Sequence of chain 35.C:
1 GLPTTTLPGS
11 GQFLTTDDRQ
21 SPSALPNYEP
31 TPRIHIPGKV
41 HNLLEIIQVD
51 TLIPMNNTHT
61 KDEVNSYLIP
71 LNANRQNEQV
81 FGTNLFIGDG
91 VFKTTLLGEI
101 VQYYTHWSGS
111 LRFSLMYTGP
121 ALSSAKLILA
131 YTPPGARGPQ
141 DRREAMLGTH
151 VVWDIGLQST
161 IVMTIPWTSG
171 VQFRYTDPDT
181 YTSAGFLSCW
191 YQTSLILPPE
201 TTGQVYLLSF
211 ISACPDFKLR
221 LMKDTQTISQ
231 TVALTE

Binding-site contacts:
Ligand atom O1B contacts residue TYR128 of chain 35.A at 3.4 Å (h-bond).
Ligand atom N2 contacts residue MET221 of chain 35.A at 3.4 Å (h-bond).
Ligand atom C2A contacts residue PHE186 of chain 35.A at 3.3 Å (hydrophobic).
Ligand atom C1C contacts residue TYR128 of chain 35.A at 3.9 Å (hydrophobic).
Ligand atom C4C contacts residue VAL188 of chain 35.A at 3.7 Å (hydrophobic).
Ligand atom C5B contacts residue MET224 of chain 35.A at 3.8 Å (hydrophobic).
Ligand atom C2A contacts residue TYR152 of chain 35.A at 3.6 Å (hydrophobic).
Ligand atom C5A contacts residue PHE186 of chain 35.A at 3.5 Å (hydrophobic).
Ligand atom O1A contacts residue PHE186 of chain 35.A at 3.0 Å.
Ligand atom C4 contacts residue LEU106 of chain 35.A at 3.5 Å (hydrophobic).
Ligand atom C1C contacts residue LEU106 of chain 35.A at 4.0 Å (hydrophobic).
Ligand atom C1B contacts residue ILE104 of chain 35.A at 4.0 Å (hydrophobic).
Ligand atom C2C contacts residue TYR197 of chain 35.A at 3.7 Å (hydrophobic).
Ligand atom O1B contacts residue ILE104 of chain 35.A at 3.9 Å.
Ligand atom C1B contacts residue TYR128 of chain 35.A at 3.6 Å (hydrophobic).
Ligand atom C2C contacts residue MET221 of chain 35.A at 4.0 Å (hydrophobic).
Ligand atom C4B contacts residue TYR152 of chain 35.A at 3.8 Å (hydrophobic).
Ligand atom C5C contacts residue VAL188 of chain 35.A at 4.1 Å (hydrophobic).
Ligand atom C3C contacts residue TYR128 of chain 35.A at 3.4 Å (hydrophobic).
Ligand atom C6B contacts residue ILE104 of chain 35.A at 3.6 Å (hydrophobic).
Ligand atom C1B contacts residue VAL188 of chain 35.A at 3.8 Å (hydrophobic).
Ligand atom C1C contacts residue MET221 of chain 35.A at 4.0 Å (hydrophobic).
Ligand atom C5A contacts residue ALA150 of chain 35.A at 4.0 Å (hydrophobic).
Ligand atom C5A contacts residue VAL176 of chain 35.A at 3.6 Å (hydrophobic).
Ligand atom C4B contacts residue PHE186 of chain 35.A at 3.6 Å (hydrophobic).
Ligand atom C5C contacts residue VAL191 of chain 35.A at 3.8 Å (hydrophobic).
Ligand atom C5B contacts residue TYR128 of chain 35.A at 4.0 Å (hydrophobic).
Ligand atom C2B contacts residue VAL188 of chain 35.A at 3.5 Å (hydrophobic).
Ligand atom C6B contacts residue TYR128 of chain 35.A at 3.3 Å (hydrophobic).
Ligand atom N3A contacts residue PRO174 of chain 35.A at 3.7 Å.
Ligand atom C4A contacts residue PRO174 of chain 35.A at 3.1 Å (hydrophobic).
Ligand atom C5 contacts residue MET221 of chain 35.A at 3.6 Å (hydrophobic).
Ligand atom O1 contacts residue MET221 of chain 35.A at 2.5 Å (h-bond).
Ligand atom C4C contacts residue VAL191 of chain 35.A at 3.0 Å (hydrophobic).
Ligand atom N3A contacts residue PHE186 of chain 35.A at 4.0 Å.
Ligand atom N3A contacts residue TYR152 of chain 35.A at 3.5 Å.
Ligand atom N3A contacts residue ALA24 of chain 35.C at 3.8 Å.
Ligand atom C3B contacts residue TYR152 of chain 35.A at 3.7 Å (hydrophobic).
Ligand atom C3B contacts residue VAL188 of chain 35.A at 3.8 Å (hydrophobic).
Ligand atom C5B contacts residue PHE186 of chain 35.A at 3.9 Å (hydrophobic).

Sequence of chain 35.A:
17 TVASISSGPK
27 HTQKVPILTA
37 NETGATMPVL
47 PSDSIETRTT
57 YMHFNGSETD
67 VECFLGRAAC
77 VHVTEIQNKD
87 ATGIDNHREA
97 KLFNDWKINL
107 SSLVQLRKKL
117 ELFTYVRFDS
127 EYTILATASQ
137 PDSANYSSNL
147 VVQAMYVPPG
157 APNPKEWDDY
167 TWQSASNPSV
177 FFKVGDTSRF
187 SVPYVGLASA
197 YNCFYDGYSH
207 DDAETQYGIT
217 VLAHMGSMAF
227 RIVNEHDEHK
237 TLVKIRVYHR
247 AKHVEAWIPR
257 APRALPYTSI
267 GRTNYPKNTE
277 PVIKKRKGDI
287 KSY

This protein binds this small molecule.
Small molecule (SMILES): Cc1cc(CCCCCOc2ccc(C3=NCCO3)cc2)on1